The small molecule below binds the protein below.
Small molecule (SMILES): CC(=O)N[C@@H]1[C@@H](O)[C@H](O)[C@@H](CO)O[C@H]1O

Sequence of chain 3.B:
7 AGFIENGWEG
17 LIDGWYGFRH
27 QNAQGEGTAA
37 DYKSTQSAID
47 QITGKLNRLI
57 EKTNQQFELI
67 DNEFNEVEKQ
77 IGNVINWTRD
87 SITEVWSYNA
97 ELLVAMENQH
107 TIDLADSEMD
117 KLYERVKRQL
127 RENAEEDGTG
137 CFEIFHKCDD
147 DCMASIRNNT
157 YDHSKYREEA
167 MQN

Binding-site contacts:
Ligand atom O7 contacts residue GLU72 of chain 3.B at 4.2 Å.
Ligand atom C7 contacts residue GLU72 of chain 3.B at 4.2 Å.
Ligand atom N2 contacts residue GLY78 of chain 3.B at 4.2 Å.
Ligand atom C7 contacts residue ASN82 of chain 3.B at 3.9 Å.
Ligand atom C4 contacts residue ASN82 of chain 3.B at 4.2 Å.
Ligand atom C8 contacts residue LYS75 of chain 3.B at 3.7 Å.
Ligand atom O7 contacts residue ASN79 of chain 3.B at 3.9 Å.
Ligand atom C1 contacts residue ASN82 of chain 3.B at 1.4 Å.
Ligand atom C8 contacts residue GLY78 of chain 3.B at 3.6 Å.
Ligand atom C3 contacts residue GLU72 of chain 3.B at 4.1 Å.
Ligand atom O5 contacts residue ASN82 of chain 3.B at 2.4 Å (h-bond).
Ligand atom C3 contacts residue ASN82 of chain 3.B at 3.8 Å.
Ligand atom C8 contacts residue GLU72 of chain 3.B at 4.5 Å.
Ligand atom C8 contacts residue ASN79 of chain 3.B at 3.4 Å.
Ligand atom N2 contacts residue ASN82 of chain 3.B at 2.9 Å (h-bond).
Ligand atom C5 contacts residue ASN82 of chain 3.B at 3.7 Å.
Ligand atom O3 contacts residue GLU72 of chain 3.B at 3.0 Å (salt-bridge).
Ligand atom O7 contacts residue ASN82 of chain 3.B at 4.5 Å.
Ligand atom C7 contacts residue ASN79 of chain 3.B at 3.8 Å.
Ligand atom C2 contacts residue ASN82 of chain 3.B at 2.5 Å.